Sequence of chain 1.D:
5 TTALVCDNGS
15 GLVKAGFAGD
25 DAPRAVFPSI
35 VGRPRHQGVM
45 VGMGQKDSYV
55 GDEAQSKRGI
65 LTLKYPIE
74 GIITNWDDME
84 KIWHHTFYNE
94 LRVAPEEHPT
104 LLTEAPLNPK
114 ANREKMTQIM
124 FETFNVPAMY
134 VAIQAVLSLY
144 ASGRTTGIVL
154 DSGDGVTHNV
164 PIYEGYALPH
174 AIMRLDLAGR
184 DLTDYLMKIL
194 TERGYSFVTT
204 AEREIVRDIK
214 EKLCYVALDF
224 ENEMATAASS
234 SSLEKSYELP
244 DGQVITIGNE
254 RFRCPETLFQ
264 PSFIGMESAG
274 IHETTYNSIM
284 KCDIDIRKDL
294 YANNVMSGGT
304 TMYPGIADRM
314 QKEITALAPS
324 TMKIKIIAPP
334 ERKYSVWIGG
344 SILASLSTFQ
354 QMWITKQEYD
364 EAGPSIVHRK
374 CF

A small-molecule ligand and the protein it binds are described below.
Small molecule (SMILES): C[C@@H]1NC(=O)[C@H](C[C@@](C)(O)CO)NC(=O)[C@@H]2CC3=C(N=C4C=CC=CC43)SC[C@H](NC(=O)[C@@H]([C@H](C)O)NC1=O)C(=O)N1C[C@H](O)C[C@H]1C(=O)N[C@@H](C)C(=O)N2

Binding-site contacts:
Ligand atom CG contacts residue GLY197 of chain 1.D at 3.7 Å.
Ligand atom CB contacts residue GLY197 of chain 1.D at 3.6 Å.
Ligand atom CB contacts residue GLU72 of chain 1.E at 3.4 Å.
Ligand atom CZ3 contacts residue THR194 of chain 1.D at 3.8 Å.
Ligand atom N contacts residue GLY197 of chain 1.D at 2.9 Å (h-bond).
Ligand atom CE3 contacts residue GLY197 of chain 1.D at 3.8 Å.
Ligand atom CE2 contacts residue ASP179 of chain 1.E at 3.8 Å.
Ligand atom CD2 contacts residue ILE75 of chain 1.E at 3.7 Å (hydrophobic).
Ligand atom CD2 contacts residue SER199 of chain 1.D at 3.6 Å.
Ligand atom CB contacts residue TYR198 of chain 1.D at 3.5 Å (hydrophobic).
Ligand atom CA contacts residue GLY197 of chain 1.D at 3.6 Å.
Ligand atom O contacts residue GLN246 of chain 1.D at 3.3 Å (h-bond).
Ligand atom O contacts residue TYR198 of chain 1.D at 3.8 Å.
Ligand atom CD1 contacts residue ARG196 of chain 1.D at 3.2 Å.
Ligand atom CG2 contacts residue GLU205 of chain 1.D at 3.5 Å.
Ligand atom O contacts residue SER199 of chain 1.D at 2.9 Å (h-bond).
Ligand atom CA contacts residue GLU72 of chain 1.E at 3.8 Å.
Ligand atom CD contacts residue HIC73 of chain 1.E at 3.8 Å.
Ligand atom CG contacts residue GLU72 of chain 1.E at 3.5 Å.
Ligand atom CH2 contacts residue THR194 of chain 1.D at 3.9 Å.
Ligand atom C contacts residue GLY197 of chain 1.D at 3.9 Å.
Ligand atom O1 contacts residue GLY197 of chain 1.D at 3.0 Å (h-bond).
Ligand atom CE2 contacts residue ILE75 of chain 1.E at 3.6 Å (hydrophobic).
Ligand atom CE2 contacts residue SER199 of chain 1.D at 3.8 Å.
Ligand atom CB contacts residue GLU205 of chain 1.D at 3.5 Å.
Ligand atom O contacts residue GLY197 of chain 1.D at 3.7 Å.
Ligand atom CZ3 contacts residue PRO112 of chain 1.E at 3.8 Å (hydrophobic).
Ligand atom CB contacts residue GLU72 of chain 1.E at 3.5 Å.
Ligand atom N contacts residue GLY197 of chain 1.D at 3.2 Å (h-bond).
Ligand atom CB contacts residue GLY197 of chain 1.D at 3.5 Å.
Ligand atom CZ2 contacts residue ILE75 of chain 1.E at 3.8 Å (hydrophobic).
Ligand atom CE3 contacts residue ILE75 of chain 1.E at 3.9 Å (hydrophobic).
Ligand atom N contacts residue GLU72 of chain 1.E at 3.0 Å (salt-bridge).
Ligand atom CZ2 contacts residue ARG177 of chain 1.E at 3.5 Å.
Ligand atom NE1 contacts residue ASP179 of chain 1.E at 3.1 Å (salt-bridge).
Ligand atom CE3 contacts residue SER199 of chain 1.D at 3.9 Å.
Ligand atom CH2 contacts residue LEU110 of chain 1.E at 3.7 Å (hydrophobic).
Ligand atom CA contacts residue SER199 of chain 1.D at 3.4 Å.
Ligand atom C contacts residue GLY197 of chain 1.D at 3.8 Å.
Ligand atom CG contacts residue SER199 of chain 1.D at 3.8 Å.

Sequence of chain 1.E:
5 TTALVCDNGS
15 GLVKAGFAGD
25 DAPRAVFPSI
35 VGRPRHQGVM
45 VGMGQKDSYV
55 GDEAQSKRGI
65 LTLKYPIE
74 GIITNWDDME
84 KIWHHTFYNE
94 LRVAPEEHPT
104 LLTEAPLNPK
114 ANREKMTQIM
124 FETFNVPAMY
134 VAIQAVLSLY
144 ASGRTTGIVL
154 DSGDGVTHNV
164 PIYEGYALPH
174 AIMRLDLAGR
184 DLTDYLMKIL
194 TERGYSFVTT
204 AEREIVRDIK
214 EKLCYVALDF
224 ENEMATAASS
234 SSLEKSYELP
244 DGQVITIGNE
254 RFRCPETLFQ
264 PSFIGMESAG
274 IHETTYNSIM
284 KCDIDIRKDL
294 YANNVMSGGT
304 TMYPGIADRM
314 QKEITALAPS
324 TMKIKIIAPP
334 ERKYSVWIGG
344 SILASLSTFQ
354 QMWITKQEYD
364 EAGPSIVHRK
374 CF